Binding-site contacts:
Ligand atom OD contacts residue TYR99 of chain 1.A at 3.4 Å.
Ligand atom OD contacts residue ASN137 of chain 1.A at 4.3 Å.
Ligand atom CG contacts residue GLY98 of chain 1.A at 4.2 Å.
Ligand atom O contacts residue TYR99 of chain 1.A at 3.4 Å (h-bond).
Ligand atom CA contacts residue TYR99 of chain 1.A at 3.2 Å (hydrophobic).
Ligand atom C contacts residue ASN137 of chain 1.A at 4.3 Å.
Ligand atom O contacts residue ASN137 of chain 1.A at 3.2 Å (h-bond).
Ligand atom C contacts residue TYR99 of chain 1.A at 3.1 Å (hydrophobic).
Ligand atom OD contacts residue GLY98 of chain 1.A at 3.6 Å.
Ligand atom CG contacts residue ASN97 of chain 1.A at 3.9 Å.
Ligand atom CG contacts residue TYR99 of chain 1.A at 3.5 Å (hydrophobic).
Ligand atom CB contacts residue TYR99 of chain 1.A at 3.7 Å (hydrophobic).

This protein binds this small molecule.
Small molecule (SMILES): O=C1CCCO1

Sequence of chain 1.A:
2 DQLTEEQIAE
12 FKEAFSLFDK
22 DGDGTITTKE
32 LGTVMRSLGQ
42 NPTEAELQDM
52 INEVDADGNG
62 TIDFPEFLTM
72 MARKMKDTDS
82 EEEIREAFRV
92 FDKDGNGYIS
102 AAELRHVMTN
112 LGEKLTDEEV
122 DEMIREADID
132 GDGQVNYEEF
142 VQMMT